A small-molecule ligand and the protein it binds are described below.
Small molecule (SMILES): CC(=O)N[C@@H]1[C@@H](O)[C@H](O)[C@@H](CO)O[C@H]1O

Binding-site contacts:
Ligand atom O7 contacts residue PRO98 of chain 1.A at 3.6 Å.
Ligand atom O7 contacts residue ASN246 of chain 1.A at 4.0 Å.
Ligand atom C2 contacts residue SER310 of chain 1.A at 3.9 Å.
Ligand atom C7 contacts residue ASN246 of chain 1.A at 4.2 Å.
Ligand atom O3 contacts residue ASP97 of chain 1.A at 3.0 Å (salt-bridge).
Ligand atom C3 contacts residue CYS308 of chain 1.A at 4.1 Å (hydrophobic).
Ligand atom N2 contacts residue ASN148 of chain 1.A at 2.9 Å (h-bond).
Ligand atom C1 contacts residue SER310 of chain 1.A at 3.7 Å.
Ligand atom O3 contacts residue PHE96 of chain 1.A at 4.0 Å.
Ligand atom O7 contacts residue PHE96 of chain 1.A at 3.7 Å.
Ligand atom C5 contacts residue VAL309 of chain 1.A at 3.6 Å (hydrophobic).
Ligand atom O3 contacts residue CYS308 of chain 1.A at 3.3 Å (h-bond).
Ligand atom C3 contacts residue ASP97 of chain 1.A at 3.3 Å.
Ligand atom C1 contacts residue ASN148 of chain 1.A at 1.4 Å.
Ligand atom C5 contacts residue LYS138 of chain 1.A at 4.1 Å.
Ligand atom C6 contacts residue VAL309 of chain 1.A at 4.1 Å (hydrophobic).
Ligand atom O6 contacts residue VAL309 of chain 1.A at 3.8 Å.
Ligand atom C1 contacts residue LYS138 of chain 1.A at 3.8 Å.
Ligand atom C3 contacts residue SER310 of chain 1.A at 4.2 Å.
Ligand atom C5 contacts residue ASN148 of chain 1.A at 3.7 Å.
Ligand atom C2 contacts residue ASP97 of chain 1.A at 3.8 Å.
Ligand atom C5 contacts residue ASP97 of chain 1.A at 4.0 Å.
Ligand atom C7 contacts residue VAL140 of chain 1.A at 4.1 Å (hydrophobic).
Ligand atom C6 contacts residue ASP97 of chain 1.A at 4.1 Å.
Ligand atom C8 contacts residue VAL140 of chain 1.A at 3.5 Å (hydrophobic).
Ligand atom C2 contacts residue LYS138 of chain 1.A at 4.3 Å.
Ligand atom C4 contacts residue ASP97 of chain 1.A at 2.9 Å.
Ligand atom O4 contacts residue ASP97 of chain 1.A at 3.5 Å (salt-bridge).
Ligand atom C3 contacts residue ASN148 of chain 1.A at 3.8 Å.
Ligand atom C8 contacts residue ASN246 of chain 1.A at 3.6 Å.
Ligand atom N2 contacts residue SER310 of chain 1.A at 3.5 Å (h-bond).
Ligand atom O4 contacts residue VAL309 of chain 1.A at 4.0 Å.
Ligand atom C6 contacts residue LYS138 of chain 1.A at 4.1 Å.
Ligand atom O5 contacts residue LYS138 of chain 1.A at 3.1 Å (salt-bridge).
Ligand atom O5 contacts residue VAL309 of chain 1.A at 4.3 Å.
Ligand atom C4 contacts residue ASN148 of chain 1.A at 4.2 Å.
Ligand atom C2 contacts residue ASN148 of chain 1.A at 2.4 Å.
Ligand atom C7 contacts residue ASN148 of chain 1.A at 3.9 Å.
Ligand atom O7 contacts residue ASP97 of chain 1.A at 4.2 Å.
Ligand atom O5 contacts residue ASN148 of chain 1.A at 2.4 Å (h-bond).

Sequence of chain 1.A:
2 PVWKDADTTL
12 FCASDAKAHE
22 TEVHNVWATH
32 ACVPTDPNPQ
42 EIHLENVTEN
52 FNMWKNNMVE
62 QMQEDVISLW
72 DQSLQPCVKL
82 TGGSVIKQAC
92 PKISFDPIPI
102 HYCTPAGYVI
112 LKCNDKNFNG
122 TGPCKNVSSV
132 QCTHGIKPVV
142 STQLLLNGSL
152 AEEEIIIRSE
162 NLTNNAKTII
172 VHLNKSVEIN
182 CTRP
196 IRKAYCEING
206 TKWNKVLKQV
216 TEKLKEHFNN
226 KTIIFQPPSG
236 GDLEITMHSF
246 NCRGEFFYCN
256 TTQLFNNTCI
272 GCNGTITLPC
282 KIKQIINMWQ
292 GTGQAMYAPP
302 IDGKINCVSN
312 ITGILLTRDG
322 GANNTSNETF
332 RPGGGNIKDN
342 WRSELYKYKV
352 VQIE